Binding-site contacts:
Ligand atom OH contacts residue SER35 of chain 1.C at 3.7 Å.
Ligand atom O41 contacts residue HEM1 of chain 1.M at 3.6 Å.
Ligand atom C5 contacts residue HEM1 of chain 1.M at 4.0 Å.
Ligand atom C4 contacts residue HEM1 of chain 1.M at 3.5 Å.
Ligand atom C3 contacts residue HEM1 of chain 1.M at 3.5 Å.
Ligand atom C23 contacts residue SER35 of chain 1.C at 3.8 Å.
Ligand atom OH contacts residue ASP228 of chain 1.C at 2.6 Å (salt-bridge).
Ligand atom C52 contacts residue TYR224 of chain 1.C at 3.8 Å (hydrophobic).
Ligand atom C51 contacts residue SER205 of chain 1.C at 3.8 Å.
Ligand atom C25 contacts residue SER35 of chain 1.C at 3.6 Å.
Ligand atom N1 contacts residue ASP228 of chain 1.C at 3.8 Å.
Ligand atom C5 contacts residue PHE220 of chain 1.C at 3.7 Å (hydrophobic).
Ligand atom C51 contacts residue PHE220 of chain 1.C at 4.2 Å (hydrophobic).
Ligand atom C26 contacts residue SER35 of chain 1.C at 3.7 Å.
Ligand atom C6 contacts residue PHE220 of chain 1.C at 3.1 Å (hydrophobic).
Ligand atom C29 contacts residue ILE39 of chain 1.C at 3.7 Å (hydrophobic).
Ligand atom C61 contacts residue TYR224 of chain 1.C at 3.8 Å (hydrophobic).
Ligand atom C61 contacts residue ASP228 of chain 1.C at 3.8 Å.
Ligand atom C62 contacts residue ILE27 of chain 1.C at 3.6 Å (hydrophobic).
Ligand atom C52 contacts residue ILE27 of chain 1.C at 3.3 Å (hydrophobic).
Ligand atom C28 contacts residue ILE39 of chain 1.C at 3.9 Å (hydrophobic).
Ligand atom C52 contacts residue PHE220 of chain 1.C at 4.0 Å (hydrophobic).
Ligand atom OH contacts residue PHE220 of chain 1.C at 3.4 Å.
Ligand atom C23 contacts residue ASP228 of chain 1.C at 3.6 Å.
Ligand atom O41 contacts residue SER205 of chain 1.C at 3.3 Å (h-bond).
Ligand atom C4 contacts residue SER205 of chain 1.C at 4.1 Å.
Ligand atom O41 contacts residue HIS201 of chain 1.C at 4.1 Å.
Ligand atom C61 contacts residue PHE220 of chain 1.C at 3.0 Å (hydrophobic).
Ligand atom C21 contacts residue HEM1 of chain 1.M at 3.3 Å.
Ligand atom C62 contacts residue TYR224 of chain 1.C at 3.3 Å (hydrophobic).
Ligand atom O41 contacts residue LEU200 of chain 1.C at 3.3 Å.
Ligand atom C22 contacts residue PHE18 of chain 1.C at 3.4 Å (hydrophobic).
Ligand atom N1 contacts residue HEM1 of chain 1.M at 4.0 Å.
Ligand atom C62 contacts residue PHE220 of chain 1.C at 3.5 Å (hydrophobic).
Ligand atom C23 contacts residue PHE18 of chain 1.C at 4.2 Å (hydrophobic).
Ligand atom C21 contacts residue LEU197 of chain 1.C at 4.1 Å (hydrophobic).
Ligand atom C3 contacts residue LEU197 of chain 1.C at 4.2 Å (hydrophobic).
Ligand atom N1 contacts residue PHE220 of chain 1.C at 3.4 Å.
Ligand atom C6 contacts residue HEM1 of chain 1.M at 3.9 Å.
Ligand atom C2 contacts residue HEM1 of chain 1.M at 3.7 Å.

Sequence of chain 1.C:
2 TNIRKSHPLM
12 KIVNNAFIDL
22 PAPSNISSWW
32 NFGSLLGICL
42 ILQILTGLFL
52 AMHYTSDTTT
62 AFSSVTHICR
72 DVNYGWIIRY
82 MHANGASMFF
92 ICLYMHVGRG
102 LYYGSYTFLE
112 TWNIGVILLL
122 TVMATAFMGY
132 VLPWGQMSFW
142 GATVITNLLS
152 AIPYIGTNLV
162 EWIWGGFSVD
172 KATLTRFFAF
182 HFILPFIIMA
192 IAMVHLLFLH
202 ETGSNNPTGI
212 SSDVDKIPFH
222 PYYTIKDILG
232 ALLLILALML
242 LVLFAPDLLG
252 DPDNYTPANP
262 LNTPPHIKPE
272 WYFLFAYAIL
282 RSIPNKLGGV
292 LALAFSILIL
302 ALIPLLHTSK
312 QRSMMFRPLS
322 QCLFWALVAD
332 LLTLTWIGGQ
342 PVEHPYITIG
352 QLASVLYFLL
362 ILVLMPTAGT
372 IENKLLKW

This small molecule binds to this protein.
Small molecule (SMILES): CCCCCCCCCc1cc(O)c2ccccc2[n+]1[O-]